Binding-site contacts:
Ligand atom O9 contacts residue AMZ1 of chain 1.F at 2.3 Å (h-bond).
Ligand atom N17 contacts residue GLY22 of chain 1.A at 3.2 Å (h-bond).
Ligand atom N18 contacts residue GLY27 of chain 1.C at 3.1 Å (h-bond).
Ligand atom C13 contacts residue AMZ1 of chain 1.F at 1.1 Å.
Ligand atom C25 contacts residue AMZ1 of chain 1.F at 1.2 Å.
Ligand atom N18 contacts residue GLY22 of chain 1.C at 3.2 Å (h-bond).
Ligand atom S1 contacts residue AMZ1 of chain 1.F at 1.8 Å (h-bond).
Ligand atom O9 contacts residue GLY29 of chain 1.A at 3.1 Å.
Ligand atom O15 contacts residue GLY22 of chain 1.A at 3.2 Å.
Ligand atom O10 contacts residue GLY29 of chain 1.C at 3.1 Å.
Ligand atom C7 contacts residue GLY22 of chain 1.A at 3.4 Å.
Ligand atom N17 contacts residue GLY27 of chain 1.A at 3.2 Å (h-bond).
Ligand atom O9 contacts residue THR32 of chain 1.A at 2.7 Å (h-bond).
Ligand atom N4 contacts residue GLY29 of chain 1.A at 3.0 Å (h-bond).
Ligand atom C26 contacts residue ALA25 of chain 1.C at 3.4 Å (hydrophobic).
Ligand atom N4 contacts residue GLY27 of chain 1.A at 3.3 Å.
Ligand atom O11 contacts residue GLY27 of chain 1.C at 3.4 Å.
Ligand atom O16 contacts residue GLY22 of chain 1.C at 3.3 Å.
Ligand atom O10 contacts residue THR32 of chain 1.C at 2.7 Å (h-bond).
Ligand atom O10 contacts residue LEU31 of chain 1.C at 3.1 Å (h-bond).
Ligand atom N3 contacts residue GLY29 of chain 1.C at 3.0 Å (h-bond).
Ligand atom O15 contacts residue THR32 of chain 1.A at 2.6 Å (h-bond).
Ligand atom C32 contacts residue MET19 of chain 1.A at 3.4 Å (hydrophobic).
Ligand atom O12 contacts residue AMZ1 of chain 1.F at 1.9 Å.
Ligand atom C6 contacts residue GLY22 of chain 1.C at 3.3 Å.
Ligand atom O9 contacts residue GLU30 of chain 1.A at 3.4 Å (salt-bridge).
Ligand atom C8 contacts residue GLY22 of chain 1.C at 3.4 Å.
Ligand atom O16 contacts residue THR32 of chain 1.C at 2.5 Å (h-bond).
Ligand atom N4 contacts residue AMZ1 of chain 1.F at 3.1 Å (h-bond).
Ligand atom C24 contacts residue AMZ1 of chain 1.F at 1.5 Å.
Ligand atom C13 contacts residue THR32 of chain 1.A at 3.3 Å.
Ligand atom C6 contacts residue GLY29 of chain 1.C at 3.4 Å.
Ligand atom C14 contacts residue THR32 of chain 1.C at 3.2 Å.
Ligand atom N3 contacts residue GLY27 of chain 1.C at 3.3 Å.
Ligand atom C19 contacts residue AMZ1 of chain 1.F at 0.7 Å.
Ligand atom C7 contacts residue AMZ1 of chain 1.F at 0.8 Å.
Ligand atom O9 contacts residue LEU31 of chain 1.A at 3.2 Å (h-bond).
Ligand atom C29 contacts residue AMZ1 of chain 1.F at 1.6 Å.
Ligand atom C5 contacts residue GLY22 of chain 1.A at 3.3 Å.
Ligand atom CL21 contacts residue AMZ1 of chain 1.F at 0.8 Å.

The protein below binds the small molecule below.
Small molecule (SMILES): O=C(NCCCCCNC(=O)NS(=O)(=O)c1cccc(Cl)c1)NS(=O)(=O)c1cccc(Cl)c1

Sequence of chain 1.C:
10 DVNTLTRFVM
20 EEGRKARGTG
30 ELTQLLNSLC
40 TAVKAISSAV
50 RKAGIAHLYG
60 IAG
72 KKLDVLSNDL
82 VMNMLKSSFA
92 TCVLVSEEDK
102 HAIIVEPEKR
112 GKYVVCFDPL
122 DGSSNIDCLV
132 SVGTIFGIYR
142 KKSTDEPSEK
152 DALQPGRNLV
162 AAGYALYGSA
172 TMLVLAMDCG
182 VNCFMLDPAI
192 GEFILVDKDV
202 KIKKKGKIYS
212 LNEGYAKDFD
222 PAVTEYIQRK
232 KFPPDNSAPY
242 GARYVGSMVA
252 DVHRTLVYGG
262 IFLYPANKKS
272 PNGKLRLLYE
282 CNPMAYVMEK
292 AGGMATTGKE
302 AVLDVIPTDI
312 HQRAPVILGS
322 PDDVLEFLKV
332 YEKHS

Sequence of chain 1.A:
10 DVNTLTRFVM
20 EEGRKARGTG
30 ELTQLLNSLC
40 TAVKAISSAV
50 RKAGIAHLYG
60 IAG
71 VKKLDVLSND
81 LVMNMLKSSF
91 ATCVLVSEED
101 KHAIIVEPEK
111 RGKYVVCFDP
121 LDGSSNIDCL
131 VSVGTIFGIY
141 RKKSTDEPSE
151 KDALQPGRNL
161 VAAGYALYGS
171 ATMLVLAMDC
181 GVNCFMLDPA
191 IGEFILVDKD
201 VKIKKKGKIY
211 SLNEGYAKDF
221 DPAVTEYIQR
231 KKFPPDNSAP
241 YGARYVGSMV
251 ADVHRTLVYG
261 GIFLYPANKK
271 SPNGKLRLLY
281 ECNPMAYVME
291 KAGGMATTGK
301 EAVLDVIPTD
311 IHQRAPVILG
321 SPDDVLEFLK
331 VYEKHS